This small molecule binds to this protein.
Small molecule (SMILES): CC(=O)N[C@@H]1[C@@H](O)[C@H](O)[C@@H](CO)O[C@H]1O

Binding-site contacts:
Ligand atom C3 contacts residue ASN221 of chain 1.F at 3.8 Å.
Ligand atom C7 contacts residue ASN221 of chain 1.F at 4.2 Å.
Ligand atom C1 contacts residue ASN221 of chain 1.F at 1.4 Å.
Ligand atom N2 contacts residue ASN221 of chain 1.F at 2.9 Å (h-bond).
Ligand atom C5 contacts residue ASN221 of chain 1.F at 3.5 Å.
Ligand atom C7 contacts residue PRO56 of chain 1.F at 4.4 Å (hydrophobic).
Ligand atom C4 contacts residue ASN221 of chain 1.F at 4.3 Å.
Ligand atom O5 contacts residue ASN221 of chain 1.F at 2.4 Å (h-bond).
Ligand atom O7 contacts residue PRO56 of chain 1.F at 3.8 Å.
Ligand atom C2 contacts residue ASN221 of chain 1.F at 2.6 Å.
Ligand atom O5 contacts residue TYR218 of chain 1.F at 4.5 Å.

Sequence of chain 1.F:
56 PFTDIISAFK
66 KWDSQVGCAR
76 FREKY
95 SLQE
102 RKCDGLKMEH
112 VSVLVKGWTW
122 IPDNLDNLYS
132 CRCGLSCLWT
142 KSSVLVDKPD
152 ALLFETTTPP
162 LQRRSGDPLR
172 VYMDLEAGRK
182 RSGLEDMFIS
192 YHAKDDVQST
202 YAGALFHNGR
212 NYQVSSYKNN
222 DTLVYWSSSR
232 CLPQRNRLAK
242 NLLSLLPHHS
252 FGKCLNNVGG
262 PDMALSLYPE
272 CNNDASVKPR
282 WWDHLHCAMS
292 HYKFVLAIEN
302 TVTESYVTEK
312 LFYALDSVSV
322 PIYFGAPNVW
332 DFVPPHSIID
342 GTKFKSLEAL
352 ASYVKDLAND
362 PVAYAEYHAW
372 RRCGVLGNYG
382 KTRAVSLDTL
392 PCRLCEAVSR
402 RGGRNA